This small molecule binds to this protein.
Small molecule (SMILES): N#C[Fe](=C=O)C#N

Binding-site contacts:
Ligand atom C3 contacts residue CYS75 of chain 1.B at 3.4 Å (hydrophobic).
Ligand atom C1 contacts residue CYS489 of chain 1.B at 3.0 Å (hydrophobic).
Ligand atom FE contacts residue SEC486 of chain 1.B at 3.3 Å.
Ligand atom C1 contacts residue ARG419 of chain 1.B at 3.9 Å.
Ligand atom C1 contacts residue NI1 of chain 1.I at 3.4 Å.
Ligand atom N2 contacts residue ALA417 of chain 1.B at 3.3 Å.
Ligand atom FE contacts residue H2S1 of chain 1.K at 3.5 Å.
Ligand atom C2 contacts residue H2S1 of chain 1.K at 3.5 Å.
Ligand atom O3 contacts residue SER440 of chain 1.B at 3.8 Å.
Ligand atom C2 contacts residue ARG419 of chain 1.B at 3.6 Å.
Ligand atom C2 contacts residue ALA417 of chain 1.B at 3.5 Å (hydrophobic).
Ligand atom C3 contacts residue CYS489 of chain 1.B at 3.1 Å (hydrophobic).
Ligand atom N2 contacts residue ARG419 of chain 1.B at 3.0 Å (salt-bridge).
Ligand atom N1 contacts residue ARG419 of chain 1.B at 3.8 Å.
Ligand atom C2 contacts residue SEC486 of chain 1.B at 3.8 Å.
Ligand atom O3 contacts residue LEU422 of chain 1.B at 3.6 Å.
Ligand atom O3 contacts residue HIS79 of chain 1.B at 3.9 Å.
Ligand atom C1 contacts residue ALA441 of chain 1.B at 3.9 Å (hydrophobic).
Ligand atom C3 contacts residue HIS79 of chain 1.B at 3.7 Å.
Ligand atom FE contacts residue CYS489 of chain 1.B at 2.3 Å.
Ligand atom C3 contacts residue ALA441 of chain 1.B at 4.1 Å (hydrophobic).
Ligand atom N1 contacts residue ALA441 of chain 1.B at 3.5 Å.
Ligand atom N1 contacts residue SER442 of chain 1.B at 2.7 Å (h-bond).
Ligand atom N2 contacts residue CYS75 of chain 1.B at 3.4 Å.
Ligand atom O3 contacts residue ALA417 of chain 1.B at 3.4 Å.
Ligand atom O3 contacts residue ALA441 of chain 1.B at 3.5 Å (h-bond).
Ligand atom N2 contacts residue PRO418 of chain 1.B at 3.4 Å.
Ligand atom N1 contacts residue SEC486 of chain 1.B at 3.0 Å (h-bond).
Ligand atom FE contacts residue CYS75 of chain 1.B at 2.2 Å.
Ligand atom O3 contacts residue CYS489 of chain 1.B at 4.0 Å.
Ligand atom C1 contacts residue H2S1 of chain 1.K at 4.0 Å.
Ligand atom C1 contacts residue CYS75 of chain 1.B at 4.0 Å (hydrophobic).
Ligand atom FE contacts residue NI1 of chain 1.I at 2.5 Å.
Ligand atom N1 contacts residue CYS489 of chain 1.B at 3.4 Å.
Ligand atom C3 contacts residue ALA417 of chain 1.B at 3.5 Å (hydrophobic).
Ligand atom C1 contacts residue SER442 of chain 1.B at 3.8 Å.
Ligand atom C2 contacts residue CYS75 of chain 1.B at 3.0 Å (hydrophobic).
Ligand atom C2 contacts residue NI1 of chain 1.I at 3.5 Å.
Ligand atom N2 contacts residue H2S1 of chain 1.K at 4.0 Å.
Ligand atom C1 contacts residue SEC486 of chain 1.B at 2.8 Å.

Sequence of chain 1.B:
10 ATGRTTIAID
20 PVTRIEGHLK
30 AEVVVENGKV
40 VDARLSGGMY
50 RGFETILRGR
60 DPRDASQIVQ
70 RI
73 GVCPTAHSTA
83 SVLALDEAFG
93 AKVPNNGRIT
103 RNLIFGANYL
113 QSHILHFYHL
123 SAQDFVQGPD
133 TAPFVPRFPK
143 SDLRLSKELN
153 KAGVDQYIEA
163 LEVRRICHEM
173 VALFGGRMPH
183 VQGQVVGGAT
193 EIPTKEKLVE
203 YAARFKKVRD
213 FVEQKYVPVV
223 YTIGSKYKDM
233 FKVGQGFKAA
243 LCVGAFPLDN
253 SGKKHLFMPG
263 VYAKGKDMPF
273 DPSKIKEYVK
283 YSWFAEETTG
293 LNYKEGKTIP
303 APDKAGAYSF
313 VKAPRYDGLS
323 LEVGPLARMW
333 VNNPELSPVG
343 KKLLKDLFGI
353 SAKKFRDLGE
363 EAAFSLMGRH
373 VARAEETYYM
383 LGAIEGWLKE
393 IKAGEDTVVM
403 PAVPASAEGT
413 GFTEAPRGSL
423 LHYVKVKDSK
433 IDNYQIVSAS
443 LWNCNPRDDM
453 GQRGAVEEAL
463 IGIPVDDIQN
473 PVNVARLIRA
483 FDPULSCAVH